Binding-site contacts:
Ligand atom N contacts residue LEU221 of chain 1.A at 4.2 Å.
Ligand atom OH contacts residue ARG186 of chain 1.A at 3.1 Å (salt-bridge).
Ligand atom CG contacts residue ARG186 of chain 1.A at 4.2 Å.
Ligand atom O contacts residue VAL223 of chain 1.A at 3.8 Å.
Ligand atom CD2 contacts residue LEU221 of chain 1.A at 3.8 Å (hydrophobic).
Ligand atom C contacts residue LEU221 of chain 1.A at 3.5 Å (hydrophobic).
Ligand atom C contacts residue ARG220 of chain 1.A at 4.1 Å.
Ligand atom CD2 contacts residue ARG220 of chain 1.A at 4.1 Å.
Ligand atom OH contacts residue ASP182 of chain 1.A at 2.6 Å (salt-bridge).
Ligand atom CB contacts residue VAL223 of chain 1.A at 4.2 Å (hydrophobic).
Ligand atom C contacts residue GLY219 of chain 1.A at 4.0 Å.
Ligand atom CD2 contacts residue PRO222 of chain 1.A at 3.6 Å (hydrophobic).
Ligand atom CB contacts residue ARG186 of chain 1.A at 4.2 Å.
Ligand atom C contacts residue LEU221 of chain 1.A at 4.3 Å (hydrophobic).
Ligand atom CG contacts residue VAL223 of chain 1.A at 4.2 Å (hydrophobic).
Ligand atom CE2 contacts residue ARG186 of chain 1.A at 4.2 Å.
Ligand atom O contacts residue ARG220 of chain 1.A at 4.1 Å.
Ligand atom O contacts residue PRO222 of chain 1.A at 3.3 Å.
Ligand atom OE1 contacts residue TRP225 of chain 1.A at 3.5 Å.
Ligand atom CB contacts residue LEU221 of chain 1.A at 4.0 Å (hydrophobic).
Ligand atom CD contacts residue TRP225 of chain 1.A at 4.3 Å (hydrophobic).
Ligand atom CD1 contacts residue VAL223 of chain 1.A at 3.8 Å (hydrophobic).
Ligand atom O contacts residue GLY219 of chain 1.A at 4.0 Å.
Ligand atom CZ contacts residue ASP182 of chain 1.A at 3.5 Å.
Ligand atom N contacts residue ARG220 of chain 1.A at 4.1 Å.
Ligand atom N contacts residue LEU221 of chain 1.A at 2.8 Å (h-bond).
Ligand atom CE2 contacts residue ASP182 of chain 1.A at 3.5 Å.
Ligand atom CE1 contacts residue ARG186 of chain 1.A at 3.8 Å.
Ligand atom CB contacts residue ARG220 of chain 1.A at 4.1 Å.
Ligand atom CA contacts residue ARG220 of chain 1.A at 4.3 Å.
Ligand atom C contacts residue LEU221 of chain 1.A at 3.6 Å (hydrophobic).
Ligand atom CE2 contacts residue PRO222 of chain 1.A at 3.8 Å (hydrophobic).
Ligand atom O contacts residue ARG220 of chain 1.A at 4.0 Å.
Ligand atom C contacts residue ARG220 of chain 1.A at 3.5 Å.
Ligand atom CZ contacts residue ARG186 of chain 1.A at 3.6 Å.
Ligand atom OH contacts residue ASN187 of chain 1.A at 4.0 Å.
Ligand atom O contacts residue LEU221 of chain 1.A at 3.5 Å (h-bond).
Ligand atom CA contacts residue LEU221 of chain 1.A at 3.9 Å (hydrophobic).
Ligand atom CD1 contacts residue VAL265 of chain 1.A at 3.3 Å (hydrophobic).
Ligand atom CA contacts residue LEU221 of chain 1.A at 3.2 Å (hydrophobic).

The protein below binds the small molecule below.
Small molecule (SMILES): CC(C)C[C@@H](C=O)NC(=O)[C@H](Cc1ccc(O)cc1)NC(=O)[C@H](CCC(=O)O)NC(=O)[C@H](C)N

Sequence of chain 1.A:
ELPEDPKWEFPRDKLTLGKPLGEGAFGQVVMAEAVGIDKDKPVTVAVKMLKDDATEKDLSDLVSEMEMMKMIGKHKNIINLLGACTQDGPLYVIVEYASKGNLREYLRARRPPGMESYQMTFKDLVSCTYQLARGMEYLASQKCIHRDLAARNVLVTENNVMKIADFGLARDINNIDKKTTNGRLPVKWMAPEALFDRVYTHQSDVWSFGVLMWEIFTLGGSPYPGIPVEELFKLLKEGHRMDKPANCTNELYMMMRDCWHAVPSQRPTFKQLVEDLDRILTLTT